Binding-site contacts:
Ligand atom C7 contacts residue ASP90 of chain 1.B at 3.8 Å.
Ligand atom O4 contacts residue ALA159 of chain 1.B at 3.7 Å.
Ligand atom C1 contacts residue CYS139 of chain 1.B at 3.6 Å (hydrophobic).
Ligand atom C4 contacts residue TRP213 of chain 1.B at 4.0 Å (hydrophobic).
Ligand atom O3 contacts residue PHE185 of chain 1.B at 3.9 Å.
Ligand atom C2 contacts residue ASP90 of chain 1.B at 3.8 Å.
Ligand atom O6 contacts residue LEU136 of chain 1.B at 3.3 Å.
Ligand atom C4 contacts residue ASP161 of chain 1.B at 3.5 Å.
Ligand atom C8 contacts residue ALA88 of chain 1.B at 3.8 Å (hydrophobic).
Ligand atom C6 contacts residue TRP213 of chain 1.B at 4.0 Å (hydrophobic).
Ligand atom O4 contacts residue CYS138 of chain 1.B at 3.3 Å.
Ligand atom C3 contacts residue ASP90 of chain 1.B at 3.8 Å.
Ligand atom O2 contacts residue GLN162 of chain 1.B at 2.9 Å (h-bond).
Ligand atom C3 contacts residue TRP213 of chain 1.B at 3.6 Å (hydrophobic).
Ligand atom C2 contacts residue CYS138 of chain 1.B at 3.9 Å (hydrophobic).
Ligand atom C2 contacts residue GLN162 of chain 1.B at 3.7 Å.
Ligand atom O7 contacts residue TYR112 of chain 1.B at 3.5 Å.
Ligand atom C6 contacts residue LEU136 of chain 1.B at 3.5 Å (hydrophobic).
Ligand atom C8 contacts residue ASP90 of chain 1.B at 3.4 Å.
Ligand atom N2 contacts residue ASP90 of chain 1.B at 2.9 Å (salt-bridge).
Ligand atom O5 contacts residue CYS138 of chain 1.B at 3.9 Å.
Ligand atom O3 contacts residue TYR112 of chain 1.B at 3.6 Å.
Ligand atom C6 contacts residue ALA159 of chain 1.B at 3.8 Å (hydrophobic).
Ligand atom C8 contacts residue TYR112 of chain 1.B at 3.4 Å (hydrophobic).
Ligand atom O3 contacts residue GLN162 of chain 1.B at 3.3 Å (h-bond).
Ligand atom C8 contacts residue TRP64 of chain 1.B at 3.8 Å (hydrophobic).
Ligand atom O4 contacts residue ASP161 of chain 1.B at 2.6 Å (salt-bridge).
Ligand atom C6 contacts residue TYR183 of chain 1.B at 3.8 Å (hydrophobic).
Ligand atom C3 contacts residue ASP161 of chain 1.B at 3.7 Å.
Ligand atom O6 contacts residue TYR183 of chain 1.B at 4.0 Å.
Ligand atom C7 contacts residue TYR112 of chain 1.B at 3.4 Å (hydrophobic).
Ligand atom C2 contacts residue CYS139 of chain 1.B at 4.0 Å (hydrophobic).
Ligand atom C6 contacts residue SER115 of chain 1.B at 4.0 Å.
Ligand atom C5 contacts residue TRP213 of chain 1.B at 3.7 Å (hydrophobic).
Ligand atom N2 contacts residue TYR112 of chain 1.B at 3.7 Å.
Ligand atom O6 contacts residue TRP213 of chain 1.B at 3.8 Å.
Ligand atom O3 contacts residue ASP161 of chain 1.B at 2.5 Å (salt-bridge).
Ligand atom O5 contacts residue SER115 of chain 1.B at 3.5 Å (h-bond).
Ligand atom C1 contacts residue CYS138 of chain 1.B at 3.6 Å (hydrophobic).
Ligand atom O3 contacts residue TRP213 of chain 1.B at 4.0 Å.

Sequence of chain 1.B:
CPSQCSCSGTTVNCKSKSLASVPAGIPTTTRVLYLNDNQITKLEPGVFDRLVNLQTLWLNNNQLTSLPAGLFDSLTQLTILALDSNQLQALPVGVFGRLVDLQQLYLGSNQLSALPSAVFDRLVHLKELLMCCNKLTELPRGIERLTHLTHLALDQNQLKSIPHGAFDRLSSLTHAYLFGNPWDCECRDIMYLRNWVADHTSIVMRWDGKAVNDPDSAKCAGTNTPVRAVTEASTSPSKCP

The small molecule below binds the protein below.
Small molecule (SMILES): CC(=O)N[C@@H]1[C@@H](O)[C@H](O[C@@H]2O[C@H](CO)[C@H](O)[C@H](O)[C@H]2O[C@@H]2O[C@@H](C)[C@@H](O)[C@@H](O)[C@@H]2O)[C@@H](CO)O[C@H]1O